Sequence of chain 1.C:
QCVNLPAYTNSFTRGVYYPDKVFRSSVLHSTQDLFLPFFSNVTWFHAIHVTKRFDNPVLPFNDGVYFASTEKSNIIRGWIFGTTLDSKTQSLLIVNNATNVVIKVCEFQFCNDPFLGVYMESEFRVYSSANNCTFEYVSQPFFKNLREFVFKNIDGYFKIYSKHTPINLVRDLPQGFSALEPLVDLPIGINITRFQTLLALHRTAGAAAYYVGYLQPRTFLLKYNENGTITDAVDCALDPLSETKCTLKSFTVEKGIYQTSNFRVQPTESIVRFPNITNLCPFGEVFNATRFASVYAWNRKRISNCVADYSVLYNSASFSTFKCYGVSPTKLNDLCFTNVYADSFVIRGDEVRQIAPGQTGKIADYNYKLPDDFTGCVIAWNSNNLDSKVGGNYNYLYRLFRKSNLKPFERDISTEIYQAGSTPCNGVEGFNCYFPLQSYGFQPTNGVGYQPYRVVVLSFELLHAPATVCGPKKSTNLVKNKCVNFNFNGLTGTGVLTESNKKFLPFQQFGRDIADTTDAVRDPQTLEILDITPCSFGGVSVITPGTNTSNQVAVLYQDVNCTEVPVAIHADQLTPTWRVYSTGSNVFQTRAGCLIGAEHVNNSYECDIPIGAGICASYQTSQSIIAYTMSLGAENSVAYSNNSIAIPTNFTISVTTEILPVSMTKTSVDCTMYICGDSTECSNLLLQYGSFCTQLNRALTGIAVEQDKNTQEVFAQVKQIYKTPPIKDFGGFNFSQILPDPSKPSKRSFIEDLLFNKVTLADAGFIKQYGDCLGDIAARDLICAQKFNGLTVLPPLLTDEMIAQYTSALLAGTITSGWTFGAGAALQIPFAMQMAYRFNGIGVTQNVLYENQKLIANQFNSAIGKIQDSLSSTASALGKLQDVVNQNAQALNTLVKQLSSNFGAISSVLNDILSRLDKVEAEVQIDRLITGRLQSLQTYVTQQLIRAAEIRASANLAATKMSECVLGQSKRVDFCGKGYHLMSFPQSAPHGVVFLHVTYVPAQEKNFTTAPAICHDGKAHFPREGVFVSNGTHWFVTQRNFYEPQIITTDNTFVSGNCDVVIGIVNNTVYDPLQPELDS

Binding-site contacts:
Ligand atom C8 contacts residue ARG457 of chain 1.C at 3.7 Å.
Ligand atom O7 contacts residue ASN234 of chain 1.A at 4.3 Å.
Ligand atom C5 contacts residue ASN234 of chain 1.A at 3.6 Å.
Ligand atom N2 contacts residue ASN234 of chain 1.A at 2.9 Å (h-bond).
Ligand atom C8 contacts residue LYS462 of chain 1.C at 3.9 Å.
Ligand atom C6 contacts residue LYS458 of chain 1.C at 3.8 Å.
Ligand atom O4 contacts residue LYS458 of chain 1.C at 4.3 Å.
Ligand atom C5 contacts residue THR236 of chain 1.A at 3.8 Å.
Ligand atom O3 contacts residue SER459 of chain 1.C at 3.3 Å (h-bond).
Ligand atom C1 contacts residue THR108 of chain 1.A at 4.2 Å.
Ligand atom C3 contacts residue SER459 of chain 1.C at 4.5 Å.
Ligand atom C8 contacts residue SER459 of chain 1.C at 3.7 Å.
Ligand atom O7 contacts residue ASN460 of chain 1.C at 4.0 Å.
Ligand atom O6 contacts residue LYS458 of chain 1.C at 4.5 Å.
Ligand atom N2 contacts residue SER459 of chain 1.C at 4.1 Å.
Ligand atom O5 contacts residue THR236 of chain 1.A at 3.8 Å.
Ligand atom C7 contacts residue ASN234 of chain 1.A at 3.8 Å.
Ligand atom O5 contacts residue ASN234 of chain 1.A at 2.3 Å (h-bond).
Ligand atom C2 contacts residue ASN234 of chain 1.A at 2.4 Å.
Ligand atom O6 contacts residue THR108 of chain 1.A at 3.2 Å (h-bond).
Ligand atom O7 contacts residue SER459 of chain 1.C at 2.2 Å (h-bond).
Ligand atom C2 contacts residue SER459 of chain 1.C at 4.5 Å.
Ligand atom C8 contacts residue ASN460 of chain 1.C at 3.2 Å.
Ligand atom O7 contacts residue ARG457 of chain 1.C at 2.7 Å (salt-bridge).
Ligand atom C7 contacts residue ARG457 of chain 1.C at 3.3 Å.
Ligand atom C6 contacts residue THR108 of chain 1.A at 3.2 Å.
Ligand atom O5 contacts residue THR108 of chain 1.A at 3.1 Å (h-bond).
Ligand atom C4 contacts residue ASN234 of chain 1.A at 4.2 Å.
Ligand atom N2 contacts residue ARG457 of chain 1.C at 4.2 Å.
Ligand atom C1 contacts residue THR236 of chain 1.A at 4.0 Å.
Ligand atom C5 contacts residue THR108 of chain 1.A at 3.7 Å.
Ligand atom C8 contacts residue GLU465 of chain 1.C at 4.3 Å.
Ligand atom C5 contacts residue LYS458 of chain 1.C at 3.9 Å.
Ligand atom C6 contacts residue THR236 of chain 1.A at 4.3 Å.
Ligand atom C7 contacts residue ASN460 of chain 1.C at 4.1 Å.
Ligand atom C1 contacts residue ASN234 of chain 1.A at 1.4 Å.
Ligand atom C7 contacts residue SER459 of chain 1.C at 3.1 Å.
Ligand atom C3 contacts residue ASN234 of chain 1.A at 3.8 Å.

The protein below binds the small molecule below.
Small molecule (SMILES): CC(=O)N[C@H]1[C@H](O[C@H]2[C@H](O)[C@@H](NC(C)=O)CO[C@@H]2CO)O[C@H](CO)[C@@H](O)[C@@H]1O

Sequence of chain 1.A:
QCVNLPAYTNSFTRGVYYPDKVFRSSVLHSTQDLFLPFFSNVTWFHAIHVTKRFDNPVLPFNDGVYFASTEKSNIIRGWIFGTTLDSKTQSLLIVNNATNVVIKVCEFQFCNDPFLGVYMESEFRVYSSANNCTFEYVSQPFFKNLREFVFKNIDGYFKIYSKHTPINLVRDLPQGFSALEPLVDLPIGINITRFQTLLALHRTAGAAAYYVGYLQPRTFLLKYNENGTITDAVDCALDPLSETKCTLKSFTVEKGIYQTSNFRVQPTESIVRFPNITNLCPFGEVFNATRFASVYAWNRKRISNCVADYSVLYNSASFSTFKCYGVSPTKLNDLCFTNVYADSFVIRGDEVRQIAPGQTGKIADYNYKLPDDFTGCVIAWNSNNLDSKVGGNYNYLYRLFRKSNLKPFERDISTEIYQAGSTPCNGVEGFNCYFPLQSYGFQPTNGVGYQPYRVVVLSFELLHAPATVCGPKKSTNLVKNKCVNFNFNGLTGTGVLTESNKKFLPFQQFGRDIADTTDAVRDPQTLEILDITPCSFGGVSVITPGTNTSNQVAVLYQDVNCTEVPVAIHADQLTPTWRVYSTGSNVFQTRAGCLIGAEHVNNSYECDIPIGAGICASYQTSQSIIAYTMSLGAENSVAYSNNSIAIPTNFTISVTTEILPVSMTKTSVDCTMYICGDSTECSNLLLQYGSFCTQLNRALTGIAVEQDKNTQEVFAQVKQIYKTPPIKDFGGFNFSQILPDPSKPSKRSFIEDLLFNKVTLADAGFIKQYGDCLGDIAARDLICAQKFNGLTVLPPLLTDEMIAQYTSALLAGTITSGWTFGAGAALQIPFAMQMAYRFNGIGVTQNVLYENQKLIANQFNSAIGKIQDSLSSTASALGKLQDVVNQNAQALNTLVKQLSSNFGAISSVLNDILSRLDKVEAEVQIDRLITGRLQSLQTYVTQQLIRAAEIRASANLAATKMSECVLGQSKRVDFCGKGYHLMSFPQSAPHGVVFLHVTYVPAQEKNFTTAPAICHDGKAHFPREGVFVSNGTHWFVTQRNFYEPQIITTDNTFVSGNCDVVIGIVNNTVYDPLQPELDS